The small molecule below binds the protein below.
Small molecule (SMILES): C[C@@H](CN1CCC(Cc2ccccc2)CC1)[C@@H](O)c1ccc(O)cc1

Sequence of chain 1.B:
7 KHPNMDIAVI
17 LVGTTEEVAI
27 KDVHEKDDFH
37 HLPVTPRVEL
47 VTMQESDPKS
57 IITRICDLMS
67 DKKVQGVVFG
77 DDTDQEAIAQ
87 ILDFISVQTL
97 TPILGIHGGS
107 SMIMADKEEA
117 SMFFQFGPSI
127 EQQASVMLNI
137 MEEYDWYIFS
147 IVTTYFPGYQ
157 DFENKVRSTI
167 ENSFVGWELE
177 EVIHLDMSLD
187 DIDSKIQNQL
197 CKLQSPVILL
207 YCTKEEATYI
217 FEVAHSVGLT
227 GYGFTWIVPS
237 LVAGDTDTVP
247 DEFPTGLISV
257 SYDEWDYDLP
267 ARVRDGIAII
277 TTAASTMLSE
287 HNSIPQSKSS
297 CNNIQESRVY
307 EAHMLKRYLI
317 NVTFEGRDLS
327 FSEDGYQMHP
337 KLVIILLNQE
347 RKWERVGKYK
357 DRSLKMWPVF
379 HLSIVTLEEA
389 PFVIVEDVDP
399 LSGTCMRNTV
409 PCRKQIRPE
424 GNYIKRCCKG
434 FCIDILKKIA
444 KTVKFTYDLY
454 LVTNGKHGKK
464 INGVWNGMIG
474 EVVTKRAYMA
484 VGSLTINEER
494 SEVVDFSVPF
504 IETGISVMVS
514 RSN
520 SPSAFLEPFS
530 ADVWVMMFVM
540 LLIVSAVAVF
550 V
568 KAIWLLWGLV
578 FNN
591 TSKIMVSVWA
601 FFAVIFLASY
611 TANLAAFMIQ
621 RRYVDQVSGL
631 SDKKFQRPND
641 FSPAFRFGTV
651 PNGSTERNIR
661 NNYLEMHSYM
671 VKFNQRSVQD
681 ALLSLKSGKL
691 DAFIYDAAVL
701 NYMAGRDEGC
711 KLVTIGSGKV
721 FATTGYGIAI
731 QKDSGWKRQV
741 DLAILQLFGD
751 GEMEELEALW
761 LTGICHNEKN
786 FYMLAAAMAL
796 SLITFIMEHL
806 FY

Sequence of chain 1.A:
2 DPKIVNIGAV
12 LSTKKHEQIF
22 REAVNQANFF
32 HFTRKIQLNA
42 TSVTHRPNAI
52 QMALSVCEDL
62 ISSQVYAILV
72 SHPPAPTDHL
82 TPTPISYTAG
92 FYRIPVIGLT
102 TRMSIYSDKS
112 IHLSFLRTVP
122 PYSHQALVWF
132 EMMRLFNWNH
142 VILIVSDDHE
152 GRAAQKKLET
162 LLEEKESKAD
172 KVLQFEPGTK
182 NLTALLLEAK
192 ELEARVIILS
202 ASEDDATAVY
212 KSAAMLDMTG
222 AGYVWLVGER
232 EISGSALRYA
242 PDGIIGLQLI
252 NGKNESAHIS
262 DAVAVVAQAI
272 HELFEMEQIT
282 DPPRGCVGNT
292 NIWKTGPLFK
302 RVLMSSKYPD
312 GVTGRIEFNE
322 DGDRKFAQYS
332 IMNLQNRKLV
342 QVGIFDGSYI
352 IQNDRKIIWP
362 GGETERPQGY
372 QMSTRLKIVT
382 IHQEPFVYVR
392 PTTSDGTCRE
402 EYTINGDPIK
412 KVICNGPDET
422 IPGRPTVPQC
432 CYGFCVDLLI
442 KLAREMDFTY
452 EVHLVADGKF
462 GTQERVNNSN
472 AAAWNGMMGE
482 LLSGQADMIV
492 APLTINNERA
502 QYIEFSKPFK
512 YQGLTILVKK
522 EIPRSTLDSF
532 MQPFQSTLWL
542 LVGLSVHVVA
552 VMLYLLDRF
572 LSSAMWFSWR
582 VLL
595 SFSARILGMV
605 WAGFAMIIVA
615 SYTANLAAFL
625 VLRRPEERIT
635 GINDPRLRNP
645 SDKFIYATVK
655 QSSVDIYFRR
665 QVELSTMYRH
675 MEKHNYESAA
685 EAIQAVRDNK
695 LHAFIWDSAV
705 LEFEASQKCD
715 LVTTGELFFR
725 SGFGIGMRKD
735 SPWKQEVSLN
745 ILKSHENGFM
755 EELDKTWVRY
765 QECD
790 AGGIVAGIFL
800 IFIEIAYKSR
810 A

Binding-site contacts:
Ligand atom C18 contacts residue LYS110 of chain 1.A at 3.1 Å.
Ligand atom C06 contacts residue GLN86 of chain 1.B at 3.8 Å.
Ligand atom N contacts residue GLN86 of chain 1.B at 3.1 Å (h-bond).
Ligand atom C19 contacts residue PHE152 of chain 1.B at 3.4 Å (hydrophobic).
Ligand atom C21 contacts residue GLU212 of chain 1.B at 3.1 Å.
Ligand atom O01 contacts residue SER111 of chain 1.A at 2.5 Å (h-bond).
Ligand atom C03 contacts residue THR89 of chain 1.A at 3.7 Å.
Ligand atom C11 contacts residue GLN86 of chain 1.B at 3.1 Å.
Ligand atom C03 contacts residue TYR88 of chain 1.A at 3.7 Å (hydrophobic).
Ligand atom C17 contacts residue PRO153 of chain 1.B at 3.7 Å (hydrophobic).
Ligand atom O01 contacts residue LEU114 of chain 1.A at 3.7 Å.
Ligand atom C16 contacts residue SER111 of chain 1.A at 3.7 Å.
Ligand atom C16 contacts residue LEU114 of chain 1.A at 3.8 Å (hydrophobic).
Ligand atom C07 contacts residue PHE92 of chain 1.A at 3.7 Å (hydrophobic).
Ligand atom O contacts residue TYR151 of chain 1.B at 3.6 Å.
Ligand atom C15 contacts residue SER111 of chain 1.A at 3.5 Å.
Ligand atom C20 contacts residue PHE152 of chain 1.B at 3.3 Å (hydrophobic).
Ligand atom O contacts residue GLU212 of chain 1.B at 2.5 Å (salt-bridge).
Ligand atom C12 contacts residue TYR88 of chain 1.A at 3.6 Å (hydrophobic).
Ligand atom C01 contacts residue TYR88 of chain 1.A at 3.8 Å (hydrophobic).
Ligand atom C06 contacts residue PHE90 of chain 1.B at 3.6 Å (hydrophobic).
Ligand atom C20 contacts residue GLU212 of chain 1.B at 3.2 Å.
Ligand atom C06 contacts residue ILE87 of chain 1.B at 3.6 Å (hydrophobic).
Ligand atom C17 contacts residue GLN86 of chain 1.B at 3.9 Å.
Ligand atom C06 contacts residue TYR88 of chain 1.A at 3.8 Å (hydrophobic).
Ligand atom C02 contacts residue TYR88 of chain 1.A at 3.6 Å (hydrophobic).
Ligand atom C10 contacts residue GLN86 of chain 1.B at 3.4 Å.
Ligand atom C19 contacts residue LEU114 of chain 1.A at 3.6 Å (hydrophobic).
Ligand atom O contacts residue THR150 of chain 1.B at 3.5 Å (h-bond).
Ligand atom C17 contacts residue SER111 of chain 1.A at 3.2 Å.
Ligand atom O01 contacts residue ILE112 of chain 1.A at 3.4 Å (h-bond).
Ligand atom C18 contacts residue SER111 of chain 1.A at 3.3 Å.
Ligand atom C21 contacts residue PHE152 of chain 1.B at 3.4 Å (hydrophobic).
Ligand atom C19 contacts residue LYS110 of chain 1.A at 3.6 Å.
Ligand atom C contacts residue PHE152 of chain 1.B at 3.6 Å (hydrophobic).
Ligand atom C07 contacts residue TYR88 of chain 1.A at 3.2 Å (hydrophobic).
Ligand atom O contacts residue PHE152 of chain 1.B at 2.8 Å (h-bond).
Ligand atom C19 contacts residue TYR151 of chain 1.B at 3.6 Å (hydrophobic).
Ligand atom O01 contacts residue LYS110 of chain 1.A at 3.5 Å (salt-bridge).
Ligand atom C18 contacts residue LEU114 of chain 1.A at 3.3 Å (hydrophobic).